The small molecule below binds the protein below.
Small molecule (SMILES): CC(=O)N[C@H]1[C@H](O[C@H]2[C@H](O)[C@@H](NC(C)=O)CO[C@@H]2CO)O[C@H](CO)[C@@H](O)[C@@H]1O

Sequence of chain 1.B:
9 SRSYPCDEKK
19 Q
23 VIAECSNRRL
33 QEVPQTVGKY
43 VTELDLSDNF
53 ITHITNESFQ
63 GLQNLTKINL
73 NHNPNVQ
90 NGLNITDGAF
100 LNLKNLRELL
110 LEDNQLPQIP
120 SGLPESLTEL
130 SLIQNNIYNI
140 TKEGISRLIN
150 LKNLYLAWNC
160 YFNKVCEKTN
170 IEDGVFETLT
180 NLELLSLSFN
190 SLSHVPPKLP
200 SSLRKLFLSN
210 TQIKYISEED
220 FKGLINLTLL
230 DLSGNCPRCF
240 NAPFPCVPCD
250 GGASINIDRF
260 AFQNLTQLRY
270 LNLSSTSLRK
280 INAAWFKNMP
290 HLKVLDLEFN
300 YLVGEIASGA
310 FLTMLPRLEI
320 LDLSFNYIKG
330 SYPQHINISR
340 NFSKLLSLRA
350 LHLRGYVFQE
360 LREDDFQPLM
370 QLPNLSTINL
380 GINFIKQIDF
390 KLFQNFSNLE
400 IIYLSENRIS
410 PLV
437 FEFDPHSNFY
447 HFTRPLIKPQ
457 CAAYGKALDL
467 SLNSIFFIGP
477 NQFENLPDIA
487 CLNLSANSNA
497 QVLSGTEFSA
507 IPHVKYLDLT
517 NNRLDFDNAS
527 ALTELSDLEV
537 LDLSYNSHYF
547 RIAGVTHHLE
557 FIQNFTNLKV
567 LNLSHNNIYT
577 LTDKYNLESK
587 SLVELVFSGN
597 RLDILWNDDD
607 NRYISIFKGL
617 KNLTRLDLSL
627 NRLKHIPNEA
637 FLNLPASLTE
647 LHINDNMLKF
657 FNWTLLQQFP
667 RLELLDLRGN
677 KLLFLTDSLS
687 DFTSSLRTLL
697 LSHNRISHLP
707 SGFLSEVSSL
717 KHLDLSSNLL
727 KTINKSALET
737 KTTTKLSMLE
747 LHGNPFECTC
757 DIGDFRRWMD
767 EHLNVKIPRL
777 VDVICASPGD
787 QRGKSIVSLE

Binding-site contacts:
Ligand atom C1 contacts residue ASP514 of chain 1.B at 3.7 Å.
Ligand atom C7 contacts residue ASN489 of chain 1.B at 3.3 Å.
Ligand atom C5 contacts residue ASN489 of chain 1.B at 3.5 Å.
Ligand atom C2 contacts residue ASP514 of chain 1.B at 3.8 Å.
Ligand atom C6 contacts residue SER491 of chain 1.B at 4.4 Å.
Ligand atom O5 contacts residue SER491 of chain 1.B at 4.0 Å.
Ligand atom C5 contacts residue ARG450 of chain 1.B at 4.0 Å.
Ligand atom C8 contacts residue LYS454 of chain 1.B at 3.6 Å.
Ligand atom O5 contacts residue ASN489 of chain 1.B at 2.3 Å (h-bond).
Ligand atom O5 contacts residue ASP465 of chain 1.B at 4.2 Å.
Ligand atom C1 contacts residue SER491 of chain 1.B at 4.0 Å.
Ligand atom O7 contacts residue LYS454 of chain 1.B at 3.1 Å (salt-bridge).
Ligand atom O7 contacts residue ASN489 of chain 1.B at 3.6 Å (h-bond).
Ligand atom C1 contacts residue ARG450 of chain 1.B at 4.2 Å.
Ligand atom N2 contacts residue ASN489 of chain 1.B at 2.7 Å (h-bond).
Ligand atom C3 contacts residue ASN489 of chain 1.B at 3.7 Å.
Ligand atom C3 contacts residue ASP514 of chain 1.B at 4.1 Å.
Ligand atom C8 contacts residue ASP514 of chain 1.B at 3.9 Å.
Ligand atom C7 contacts residue ASP514 of chain 1.B at 3.9 Å.
Ligand atom O5 contacts residue ARG450 of chain 1.B at 4.0 Å.
Ligand atom O6 contacts residue SER467 of chain 1.B at 3.3 Å (h-bond).
Ligand atom O6 contacts residue LEU468 of chain 1.B at 3.6 Å.
Ligand atom C4 contacts residue ASN489 of chain 1.B at 4.1 Å.
Ligand atom C8 contacts residue TYR512 of chain 1.B at 3.8 Å (hydrophobic).
Ligand atom C2 contacts residue ASN489 of chain 1.B at 2.3 Å.
Ligand atom C7 contacts residue LYS454 of chain 1.B at 3.7 Å.
Ligand atom C6 contacts residue LEU468 of chain 1.B at 3.8 Å (hydrophobic).
Ligand atom O7 contacts residue ILE453 of chain 1.B at 4.0 Å.
Ligand atom O5 contacts residue SER467 of chain 1.B at 3.1 Å (h-bond).
Ligand atom C5 contacts residue SER467 of chain 1.B at 4.0 Å.
Ligand atom C1 contacts residue ASN489 of chain 1.B at 1.4 Å.
Ligand atom C8 contacts residue CYS457 of chain 1.B at 3.8 Å (hydrophobic).
Ligand atom N2 contacts residue ASP514 of chain 1.B at 3.0 Å (salt-bridge).
Ligand atom C8 contacts residue ARG547 of chain 1.A at 4.0 Å.
Ligand atom C6 contacts residue SER467 of chain 1.B at 3.6 Å.
Ligand atom O6 contacts residue SER404 of chain 1.B at 3.9 Å.
Ligand atom C8 contacts residue ASN489 of chain 1.B at 4.3 Å.
Ligand atom C1 contacts residue SER467 of chain 1.B at 4.0 Å.
Ligand atom C1 contacts residue ASP465 of chain 1.B at 4.4 Å.
Ligand atom C5 contacts residue SER491 of chain 1.B at 4.1 Å.

Sequence of chain 1.A:
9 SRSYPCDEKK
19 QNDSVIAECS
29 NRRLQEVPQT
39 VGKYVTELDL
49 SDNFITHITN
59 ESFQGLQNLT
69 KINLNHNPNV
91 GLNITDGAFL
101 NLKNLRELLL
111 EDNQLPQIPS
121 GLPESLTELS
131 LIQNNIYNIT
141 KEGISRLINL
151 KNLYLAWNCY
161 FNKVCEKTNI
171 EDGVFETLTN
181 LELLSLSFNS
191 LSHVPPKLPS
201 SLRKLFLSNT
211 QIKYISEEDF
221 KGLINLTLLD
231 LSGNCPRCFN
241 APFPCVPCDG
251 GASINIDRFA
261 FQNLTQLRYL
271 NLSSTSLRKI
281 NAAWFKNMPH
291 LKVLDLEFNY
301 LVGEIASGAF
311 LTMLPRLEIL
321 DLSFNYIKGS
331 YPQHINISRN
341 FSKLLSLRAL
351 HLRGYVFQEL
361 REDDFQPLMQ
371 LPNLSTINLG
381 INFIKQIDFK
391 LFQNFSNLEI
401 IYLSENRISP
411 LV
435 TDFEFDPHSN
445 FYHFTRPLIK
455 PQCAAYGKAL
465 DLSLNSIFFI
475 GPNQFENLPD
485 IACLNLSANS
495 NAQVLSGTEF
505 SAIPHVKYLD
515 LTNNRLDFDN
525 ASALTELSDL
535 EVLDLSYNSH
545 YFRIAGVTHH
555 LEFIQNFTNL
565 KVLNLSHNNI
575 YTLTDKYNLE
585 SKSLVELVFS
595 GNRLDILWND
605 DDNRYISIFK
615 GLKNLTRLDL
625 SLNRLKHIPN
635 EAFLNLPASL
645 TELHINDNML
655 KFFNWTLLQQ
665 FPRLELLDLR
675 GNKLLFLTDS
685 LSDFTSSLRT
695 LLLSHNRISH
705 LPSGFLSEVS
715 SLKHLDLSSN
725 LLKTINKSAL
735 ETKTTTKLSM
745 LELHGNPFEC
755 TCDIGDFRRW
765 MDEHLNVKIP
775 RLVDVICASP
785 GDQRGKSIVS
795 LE